This small molecule binds to this protein.
Small molecule (SMILES): Nc1ncnc2c1ncn2[C@@H]1O[C@H](COP(=O)(O)OP(=O)(O)OP(O)(O)=S)[C@@H](O)[C@H]1O

Binding-site contacts:
Ligand atom C4 contacts residue ILE266 of chain 1.G at 3.8 Å (hydrophobic).
Ligand atom O3G contacts residue GLY124 of chain 1.G at 2.6 Å (h-bond).
Ligand atom O3A contacts residue THR128 of chain 1.G at 3.3 Å.
Ligand atom C5 contacts residue ILE266 of chain 1.G at 3.8 Å (hydrophobic).
Ligand atom C6 contacts residue ILE266 of chain 1.G at 3.5 Å (hydrophobic).
Ligand atom PA contacts residue GLY126 of chain 1.G at 3.5 Å.
Ligand atom N6 contacts residue ILE96 of chain 1.G at 2.9 Å (h-bond).
Ligand atom PA contacts residue LYS127 of chain 1.G at 3.2 Å.
Ligand atom C5' contacts residue GLY126 of chain 1.G at 3.5 Å.
Ligand atom O3B contacts residue MG1 of chain 1.MA at 3.8 Å.
Ligand atom O4' contacts residue ASP305 of chain 1.G at 3.8 Å.
Ligand atom O3G contacts residue VAL125 of chain 1.G at 3.7 Å.
Ligand atom O2A contacts residue MG1 of chain 1.MA at 3.0 Å.
Ligand atom O2A contacts residue ALA129 of chain 1.G at 3.3 Å (h-bond).
Ligand atom N7 contacts residue GLY126 of chain 1.G at 3.8 Å.
Ligand atom N6 contacts residue ILE266 of chain 1.G at 3.5 Å.
Ligand atom PG contacts residue GLY124 of chain 1.G at 3.8 Å.
Ligand atom S1G contacts residue ALA123 of chain 1.G at 3.5 Å.
Ligand atom O3A contacts residue MG1 of chain 1.MA at 1.9 Å.
Ligand atom O5' contacts residue MG1 of chain 1.MA at 3.5 Å.
Ligand atom PA contacts residue THR128 of chain 1.G at 3.8 Å.
Ligand atom O1B contacts residue MG1 of chain 1.MA at 2.2 Å.
Ligand atom O1A contacts residue LYS127 of chain 1.G at 2.6 Å (salt-bridge).
Ligand atom O2G contacts residue MG1 of chain 1.MA at 3.6 Å.
Ligand atom O2A contacts residue GLY126 of chain 1.G at 3.0 Å.
Ligand atom C5' contacts residue ASP305 of chain 1.G at 3.5 Å.
Ligand atom O3G contacts residue ALA123 of chain 1.G at 3.8 Å.
Ligand atom N1 contacts residue ILE266 of chain 1.G at 3.7 Å.
Ligand atom O2A contacts residue THR128 of chain 1.G at 2.8 Å (h-bond).
Ligand atom O1A contacts residue VAL125 of chain 1.G at 3.7 Å.
Ligand atom PB contacts residue MG1 of chain 1.MA at 2.3 Å.
Ligand atom O2A contacts residue LYS127 of chain 1.G at 2.9 Å (salt-bridge).
Ligand atom O1A contacts residue GLY126 of chain 1.G at 2.9 Å (h-bond).
Ligand atom C4' contacts residue ASP305 of chain 1.G at 3.8 Å.
Ligand atom N3 contacts residue ILE266 of chain 1.G at 3.5 Å.
Ligand atom O2B contacts residue MG1 of chain 1.MA at 2.8 Å.
Ligand atom N1 contacts residue ILE96 of chain 1.G at 3.8 Å.
Ligand atom C8 contacts residue GLY126 of chain 1.G at 3.3 Å.
Ligand atom C2 contacts residue ILE266 of chain 1.G at 3.4 Å (hydrophobic).
Ligand atom PA contacts residue MG1 of chain 1.MA at 2.9 Å.

Sequence of chain 1.G:
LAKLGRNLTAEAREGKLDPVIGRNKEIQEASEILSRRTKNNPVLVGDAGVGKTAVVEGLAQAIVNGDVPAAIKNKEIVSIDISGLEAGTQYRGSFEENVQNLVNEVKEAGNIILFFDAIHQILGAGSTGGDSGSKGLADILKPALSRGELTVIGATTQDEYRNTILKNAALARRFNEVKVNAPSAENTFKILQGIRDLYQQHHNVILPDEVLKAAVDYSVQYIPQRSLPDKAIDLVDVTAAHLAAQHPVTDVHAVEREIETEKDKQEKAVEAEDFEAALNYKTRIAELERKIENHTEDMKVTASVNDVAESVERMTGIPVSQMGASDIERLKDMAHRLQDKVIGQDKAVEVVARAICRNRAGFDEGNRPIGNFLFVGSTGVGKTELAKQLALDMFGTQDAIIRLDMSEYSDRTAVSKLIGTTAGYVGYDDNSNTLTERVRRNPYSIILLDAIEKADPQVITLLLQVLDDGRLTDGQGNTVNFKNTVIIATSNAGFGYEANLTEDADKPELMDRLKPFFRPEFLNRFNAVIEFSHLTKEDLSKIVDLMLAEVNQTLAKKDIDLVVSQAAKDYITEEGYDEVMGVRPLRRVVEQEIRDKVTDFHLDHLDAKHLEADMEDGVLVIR